Binding-site contacts:
Ligand atom C34 contacts residue ASN32 of chain 1.A at 4.0 Å.
Ligand atom CL35 contacts residue LEU35 of chain 1.A at 3.8 Å.
Ligand atom C17 contacts residue ARG92 of chain 1.A at 3.5 Å.
Ligand atom CL35 contacts residue HIS105 of chain 1.A at 3.3 Å.
Ligand atom O14 contacts residue THR31 of chain 1.A at 3.7 Å.
Ligand atom O19 contacts residue MET26 of chain 1.A at 3.4 Å (h-bond).
Ligand atom C4 contacts residue MET51 of chain 1.A at 3.8 Å (hydrophobic).
Ligand atom N9 contacts residue OKH1 of chain 1.D at 2.6 Å (h-bond).
Ligand atom O18 contacts residue MET26 of chain 1.A at 4.0 Å.
Ligand atom C24 contacts residue ILE34 of chain 1.A at 4.0 Å (hydrophobic).
Ligand atom C29 contacts residue ILE96 of chain 1.A at 4.0 Å (hydrophobic).
Ligand atom C1 contacts residue MET26 of chain 1.A at 3.6 Å (hydrophobic).
Ligand atom N9 contacts residue ILE34 of chain 1.A at 4.0 Å.
Ligand atom O18 contacts residue ARG92 of chain 1.A at 2.2 Å (salt-bridge).
Ligand atom C20 contacts residue ILE34 of chain 1.A at 3.9 Å (hydrophobic).
Ligand atom C34 contacts residue THR31 of chain 1.A at 3.8 Å.
Ligand atom C17 contacts residue MET26 of chain 1.A at 3.4 Å (hydrophobic).
Ligand atom C5 contacts residue OKH1 of chain 1.D at 3.5 Å.
Ligand atom C10 contacts residue OKH1 of chain 1.D at 4.0 Å.
Ligand atom C5 contacts residue MET51 of chain 1.A at 3.9 Å (hydrophobic).
Ligand atom C2 contacts residue MET26 of chain 1.A at 3.6 Å (hydrophobic).
Ligand atom C20 contacts residue OKH1 of chain 1.D at 3.2 Å.
Ligand atom C21 contacts residue LEU101 of chain 1.A at 3.8 Å (hydrophobic).
Ligand atom O18 contacts residue GLN24 of chain 1.A at 4.0 Å.
Ligand atom C23 contacts residue ILE34 of chain 1.A at 3.7 Å (hydrophobic).
Ligand atom C8 contacts residue OKH1 of chain 1.D at 3.6 Å.
Ligand atom C10 contacts residue ILE34 of chain 1.A at 3.7 Å (hydrophobic).
Ligand atom C16 contacts residue THR31 of chain 1.A at 3.8 Å.
Ligand atom C22 contacts residue ILE34 of chain 1.A at 3.5 Å (hydrophobic).
Ligand atom CL35 contacts residue LEU108 of chain 1.A at 3.9 Å.
Ligand atom C5 contacts residue ILE96 of chain 1.A at 3.7 Å (hydrophobic).
Ligand atom C4 contacts residue OKH1 of chain 1.D at 3.9 Å.
Ligand atom CL35 contacts residue ILE34 of chain 1.A at 3.8 Å.
Ligand atom C6 contacts residue THR31 of chain 1.A at 4.0 Å.
Ligand atom N9 contacts residue ILE96 of chain 1.A at 3.8 Å.
Ligand atom N9 contacts residue MET51 of chain 1.A at 3.9 Å.
Ligand atom C33 contacts residue THR31 of chain 1.A at 4.0 Å.
Ligand atom C21 contacts residue LEU109 of chain 1.A at 3.9 Å (hydrophobic).
Ligand atom C33 contacts residue ASN32 of chain 1.A at 3.2 Å.
Ligand atom C21 contacts residue ILE34 of chain 1.A at 4.0 Å (hydrophobic).

A small-molecule ligand and the protein it binds are described below.
Small molecule (SMILES): O=C(O)c1ccc2nc(-c3ccc(Cl)cc3)n([C@H](C(=O)NC3CCCCC3)C3CCCCC3)c2c1

Sequence of chain 1.A:
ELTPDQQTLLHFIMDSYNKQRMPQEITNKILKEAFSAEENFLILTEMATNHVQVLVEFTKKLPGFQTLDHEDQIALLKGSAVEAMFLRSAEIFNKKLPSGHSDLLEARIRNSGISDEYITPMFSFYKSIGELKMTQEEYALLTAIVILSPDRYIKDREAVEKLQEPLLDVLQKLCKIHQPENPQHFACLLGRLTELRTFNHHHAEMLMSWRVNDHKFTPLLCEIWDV